This protein binds this small molecule.
Small molecule (SMILES): O/N=C/c1nc(CCCCNc2c3c(nc4ccccc24)CCCC3)ccc1O

Sequence of chain 1.A:
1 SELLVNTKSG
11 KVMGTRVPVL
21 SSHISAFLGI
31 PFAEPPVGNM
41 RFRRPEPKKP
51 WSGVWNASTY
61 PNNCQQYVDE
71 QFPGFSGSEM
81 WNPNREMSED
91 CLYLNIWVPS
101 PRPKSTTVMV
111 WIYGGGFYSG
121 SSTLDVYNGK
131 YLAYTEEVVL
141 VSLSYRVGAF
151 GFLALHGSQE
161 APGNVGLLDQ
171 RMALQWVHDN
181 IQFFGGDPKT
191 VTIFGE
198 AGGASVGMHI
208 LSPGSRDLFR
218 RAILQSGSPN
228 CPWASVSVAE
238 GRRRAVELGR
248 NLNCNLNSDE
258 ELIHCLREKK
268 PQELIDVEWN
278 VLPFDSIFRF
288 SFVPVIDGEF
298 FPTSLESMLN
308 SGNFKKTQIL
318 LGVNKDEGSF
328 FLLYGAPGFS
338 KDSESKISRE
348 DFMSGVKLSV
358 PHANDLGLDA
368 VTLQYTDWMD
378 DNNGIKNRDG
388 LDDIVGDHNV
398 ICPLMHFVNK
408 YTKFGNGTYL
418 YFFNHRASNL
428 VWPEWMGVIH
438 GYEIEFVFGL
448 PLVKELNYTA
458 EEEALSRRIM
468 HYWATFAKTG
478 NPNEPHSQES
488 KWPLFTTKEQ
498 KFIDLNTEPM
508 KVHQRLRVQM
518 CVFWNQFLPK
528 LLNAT

Binding-site contacts:
Ligand atom C02 contacts residue TRP276 of chain 1.A at 3.6 Å (hydrophobic).
Ligand atom N23 contacts residue ARG286 of chain 1.A at 4.3 Å.
Ligand atom C21 contacts residue SER283 of chain 1.A at 3.2 Å.
Ligand atom C19 contacts residue TRP276 of chain 1.A at 3.6 Å (hydrophobic).
Ligand atom C20 contacts residue SER283 of chain 1.A at 3.7 Å.
Ligand atom C04 contacts residue TYR67 of chain 1.A at 3.1 Å (hydrophobic).
Ligand atom O14 contacts residue ILE284 of chain 1.A at 4.0 Å.
Ligand atom C29 contacts residue TRP276 of chain 1.A at 3.6 Å (hydrophobic).
Ligand atom C12 contacts residue GLY332 of chain 1.A at 3.9 Å.
Ligand atom C21 contacts residue LEU279 of chain 1.A at 3.9 Å (hydrophobic).
Ligand atom C26 contacts residue TRP276 of chain 1.A at 4.1 Å (hydrophobic).
Ligand atom N01 contacts residue TYR67 of chain 1.A at 3.6 Å (h-bond).
Ligand atom C22 contacts residue TRP276 of chain 1.A at 3.5 Å (hydrophobic).
Ligand atom C12 contacts residue TYR331 of chain 1.A at 3.5 Å (hydrophobic).
Ligand atom C28 contacts residue TRP276 of chain 1.A at 3.6 Å (hydrophobic).
Ligand atom C26 contacts residue TYR118 of chain 1.A at 3.2 Å (hydrophobic).
Ligand atom C27 contacts residue TYR67 of chain 1.A at 3.7 Å (hydrophobic).
Ligand atom O14 contacts residue TYR331 of chain 1.A at 3.5 Å.
Ligand atom C21 contacts residue TRP276 of chain 1.A at 4.0 Å (hydrophobic).
Ligand atom C11 contacts residue TYR331 of chain 1.A at 3.8 Å (hydrophobic).
Ligand atom C24 contacts residue TRP276 of chain 1.A at 3.5 Å (hydrophobic).
Ligand atom C16 contacts residue TRP276 of chain 1.A at 3.5 Å (hydrophobic).
Ligand atom C03 contacts residue TYR67 of chain 1.A at 3.8 Å (hydrophobic).
Ligand atom C25 contacts residue TRP276 of chain 1.A at 3.8 Å (hydrophobic).
Ligand atom N13 contacts residue TYR331 of chain 1.A at 3.1 Å (h-bond).
Ligand atom C20 contacts residue LEU279 of chain 1.A at 4.1 Å (hydrophobic).
Ligand atom C17 contacts residue TRP276 of chain 1.A at 3.5 Å (hydrophobic).
Ligand atom C05 contacts residue GLN71 of chain 1.A at 4.0 Å.
Ligand atom C27 contacts residue TRP276 of chain 1.A at 4.0 Å (hydrophobic).
Ligand atom N23 contacts residue TRP276 of chain 1.A at 3.5 Å.
Ligand atom C25 contacts residue TYR118 of chain 1.A at 4.2 Å (hydrophobic).
Ligand atom C28 contacts residue TYR67 of chain 1.A at 3.5 Å (hydrophobic).
Ligand atom N01 contacts residue TRP276 of chain 1.A at 3.5 Å (h-bond).
Ligand atom C02 contacts residue TYR67 of chain 1.A at 4.2 Å (hydrophobic).
Ligand atom O14 contacts residue GLY332 of chain 1.A at 3.7 Å.
Ligand atom C27 contacts residue TYR118 of chain 1.A at 3.6 Å (hydrophobic).
Ligand atom N15 contacts residue TYR331 of chain 1.A at 4.1 Å.
Ligand atom C26 contacts residue 1PG1 of chain 1.F at 3.7 Å.
Ligand atom N13 contacts residue GLY332 of chain 1.A at 3.8 Å.
Ligand atom C18 contacts residue TRP276 of chain 1.A at 3.5 Å (hydrophobic).